The small molecule below binds the protein below.
Small molecule (SMILES): CC(=O)N[C@@H]1[C@@H](O)[C@H](O)[C@@H](CO)O[C@H]1O

Sequence of chain 1.G:
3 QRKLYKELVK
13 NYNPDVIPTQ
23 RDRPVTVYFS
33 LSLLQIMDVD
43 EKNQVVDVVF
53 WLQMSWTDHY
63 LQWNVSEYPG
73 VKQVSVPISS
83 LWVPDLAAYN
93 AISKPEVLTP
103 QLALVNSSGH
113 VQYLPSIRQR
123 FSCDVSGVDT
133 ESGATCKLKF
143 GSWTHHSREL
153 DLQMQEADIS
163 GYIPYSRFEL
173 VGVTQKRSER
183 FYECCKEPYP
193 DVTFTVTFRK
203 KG

Binding-site contacts:
Ligand atom C1 contacts residue ASN108 of chain 1.G at 1.5 Å.
Ligand atom C4 contacts residue ASN108 of chain 1.G at 4.3 Å.
Ligand atom C3 contacts residue ASN108 of chain 1.G at 3.8 Å.
Ligand atom O3 contacts residue ASN108 of chain 1.G at 4.5 Å.
Ligand atom C1 contacts residue SER110 of chain 1.G at 3.8 Å.
Ligand atom C2 contacts residue ASN108 of chain 1.G at 2.5 Å.
Ligand atom O5 contacts residue ASN108 of chain 1.G at 2.4 Å (h-bond).
Ligand atom O6 contacts residue SER110 of chain 1.G at 4.0 Å.
Ligand atom C7 contacts residue ASN108 of chain 1.G at 3.6 Å.
Ligand atom C5 contacts residue SER110 of chain 1.G at 3.7 Å.
Ligand atom O7 contacts residue ASN108 of chain 1.G at 3.6 Å (h-bond).
Ligand atom C2 contacts residue HIS112 of chain 1.G at 4.4 Å.
Ligand atom O5 contacts residue SER110 of chain 1.G at 2.8 Å (h-bond).
Ligand atom C5 contacts residue ASN108 of chain 1.G at 3.6 Å.
Ligand atom C6 contacts residue SER110 of chain 1.G at 3.4 Å.
Ligand atom C1 contacts residue HIS112 of chain 1.G at 4.3 Å.
Ligand atom N2 contacts residue ASN108 of chain 1.G at 3.2 Å (h-bond).